Binding-site contacts:
Ligand atom CM1 contacts residue SER175 of chain 57.A at 3.9 Å.
Ligand atom C4B contacts residue TYR152 of chain 57.A at 4.0 Å (hydrophobic).
Ligand atom C6B contacts residue TYR128 of chain 57.A at 3.4 Å (hydrophobic).
Ligand atom C5B contacts residue MET224 of chain 57.A at 3.2 Å (hydrophobic).
Ligand atom C6B contacts residue MET224 of chain 57.A at 3.6 Å (hydrophobic).
Ligand atom C5A contacts residue VAL176 of chain 57.A at 3.8 Å (hydrophobic).
Ligand atom C1B contacts residue VAL188 of chain 57.A at 3.7 Å (hydrophobic).
Ligand atom C4 contacts residue TYR197 of chain 57.A at 3.9 Å (hydrophobic).
Ligand atom O1 contacts residue ASN219 of chain 57.A at 3.9 Å.
Ligand atom C1C contacts residue LEU106 of chain 57.A at 3.6 Å (hydrophobic).
Ligand atom C4B contacts residue PHE186 of chain 57.A at 3.9 Å (hydrophobic).
Ligand atom CM1 contacts residue LEU14 of chain 58.C at 3.3 Å (hydrophobic).
Ligand atom C2C contacts residue TYR197 of chain 57.A at 3.8 Å (hydrophobic).
Ligand atom C5B contacts residue PHE186 of chain 57.A at 3.9 Å (hydrophobic).
Ligand atom C3B contacts residue TYR152 of chain 57.A at 3.6 Å (hydrophobic).
Ligand atom N3A contacts residue TYR152 of chain 57.A at 3.6 Å.
Ligand atom C4 contacts residue PHE124 of chain 57.A at 3.9 Å (hydrophobic).
Ligand atom C2A contacts residue TYR152 of chain 57.A at 3.8 Å (hydrophobic).
Ligand atom CM1 contacts residue VAL176 of chain 57.A at 3.4 Å (hydrophobic).
Ligand atom O1A contacts residue PHE186 of chain 57.A at 3.2 Å.
Ligand atom O1B contacts residue TYR128 of chain 57.A at 3.4 Å (h-bond).
Ligand atom C4A contacts residue PRO174 of chain 57.A at 3.4 Å (hydrophobic).
Ligand atom CM1 contacts residue PRO174 of chain 57.A at 3.8 Å (hydrophobic).
Ligand atom C2B contacts residue VAL188 of chain 57.A at 3.3 Å (hydrophobic).
Ligand atom C5A contacts residue PHE186 of chain 57.A at 3.7 Å (hydrophobic).
Ligand atom C1B contacts residue ILE104 of chain 57.A at 4.0 Å (hydrophobic).
Ligand atom C2A contacts residue PHE186 of chain 57.A at 3.6 Å (hydrophobic).
Ligand atom N3A contacts residue PRO174 of chain 57.A at 3.9 Å.
Ligand atom C4 contacts residue LEU106 of chain 57.A at 3.6 Å (hydrophobic).
Ligand atom C4C contacts residue VAL191 of chain 57.A at 3.3 Å (hydrophobic).
Ligand atom C4C contacts residue TYR197 of chain 57.A at 4.0 Å (hydrophobic).
Ligand atom C5C contacts residue VAL191 of chain 57.A at 3.7 Å (hydrophobic).
Ligand atom C3 contacts residue ASN219 of chain 57.A at 3.9 Å.
Ligand atom C3B contacts residue VAL188 of chain 57.A at 3.5 Å (hydrophobic).
Ligand atom N2 contacts residue ASN219 of chain 57.A at 3.0 Å (h-bond).
Ligand atom N3A contacts residue ALA24 of chain 57.C at 3.9 Å.
Ligand atom C5 contacts residue LEU106 of chain 57.A at 3.8 Å (hydrophobic).
Ligand atom C3C contacts residue TYR128 of chain 57.A at 3.3 Å (hydrophobic).
Ligand atom C6B contacts residue ILE104 of chain 57.A at 3.6 Å (hydrophobic).
Ligand atom C1B contacts residue TYR128 of chain 57.A at 3.7 Å (hydrophobic).

Sequence of chain 58.C:
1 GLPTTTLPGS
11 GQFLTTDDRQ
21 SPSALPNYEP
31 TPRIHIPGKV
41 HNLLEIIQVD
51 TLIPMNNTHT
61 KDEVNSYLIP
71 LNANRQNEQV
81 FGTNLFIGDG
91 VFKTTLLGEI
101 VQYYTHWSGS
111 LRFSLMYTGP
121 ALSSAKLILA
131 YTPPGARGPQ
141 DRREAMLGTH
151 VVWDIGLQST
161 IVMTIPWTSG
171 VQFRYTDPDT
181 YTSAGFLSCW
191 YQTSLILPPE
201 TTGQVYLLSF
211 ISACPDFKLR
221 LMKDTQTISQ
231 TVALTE

Sequence of chain 57.C:
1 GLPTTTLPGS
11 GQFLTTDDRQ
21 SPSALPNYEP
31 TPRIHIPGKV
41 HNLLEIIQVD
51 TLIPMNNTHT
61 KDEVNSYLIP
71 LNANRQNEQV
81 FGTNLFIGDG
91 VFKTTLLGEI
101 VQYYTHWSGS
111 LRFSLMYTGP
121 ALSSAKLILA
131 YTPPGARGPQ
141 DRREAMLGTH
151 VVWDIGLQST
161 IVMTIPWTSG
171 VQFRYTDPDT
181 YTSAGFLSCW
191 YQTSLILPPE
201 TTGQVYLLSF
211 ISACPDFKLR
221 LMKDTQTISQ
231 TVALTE

Sequence of chain 57.A:
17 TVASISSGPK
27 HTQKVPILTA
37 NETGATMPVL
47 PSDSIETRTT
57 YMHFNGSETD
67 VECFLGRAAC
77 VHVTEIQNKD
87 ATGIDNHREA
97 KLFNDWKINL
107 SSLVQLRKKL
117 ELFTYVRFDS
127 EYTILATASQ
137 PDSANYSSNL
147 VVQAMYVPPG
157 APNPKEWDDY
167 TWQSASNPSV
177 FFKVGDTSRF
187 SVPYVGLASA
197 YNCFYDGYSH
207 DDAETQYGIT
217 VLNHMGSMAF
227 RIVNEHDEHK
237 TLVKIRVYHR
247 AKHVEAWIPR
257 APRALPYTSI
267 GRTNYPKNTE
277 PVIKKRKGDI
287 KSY

A protein and the small-molecule ligand that binds it are described below.
Small molecule (SMILES): Cc1cc(CCCCCOc2ccc(C3=N[C@@H](C)CO3)cc2)on1